Sequence of chain 1.A:
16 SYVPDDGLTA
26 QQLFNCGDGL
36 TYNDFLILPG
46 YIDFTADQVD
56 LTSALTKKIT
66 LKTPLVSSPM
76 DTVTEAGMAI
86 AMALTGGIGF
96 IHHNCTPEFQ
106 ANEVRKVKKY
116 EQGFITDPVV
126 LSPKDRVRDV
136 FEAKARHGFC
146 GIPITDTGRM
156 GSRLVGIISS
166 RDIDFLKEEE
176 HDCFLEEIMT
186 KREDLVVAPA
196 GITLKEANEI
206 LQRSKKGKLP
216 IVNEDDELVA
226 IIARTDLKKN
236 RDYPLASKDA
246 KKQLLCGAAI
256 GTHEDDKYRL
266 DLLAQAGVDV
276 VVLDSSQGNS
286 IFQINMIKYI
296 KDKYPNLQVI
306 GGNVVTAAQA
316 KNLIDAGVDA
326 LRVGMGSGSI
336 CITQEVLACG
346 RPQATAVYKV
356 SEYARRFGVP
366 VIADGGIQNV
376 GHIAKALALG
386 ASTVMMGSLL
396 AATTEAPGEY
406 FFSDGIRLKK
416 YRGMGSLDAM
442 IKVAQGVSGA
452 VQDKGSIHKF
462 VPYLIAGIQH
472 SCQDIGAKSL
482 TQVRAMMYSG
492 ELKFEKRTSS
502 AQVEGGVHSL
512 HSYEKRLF

The small molecule below binds the protein below.
Small molecule (SMILES): O=c1[nH]cnc2c1ncn2[C@@H]1O[C@H](COP(=O)(O)O)[C@@H](O)[C@H]1O

Binding-site contacts:
Ligand atom C2 contacts residue GLN446 of chain 1.A at 3.2 Å.
Ligand atom O1P contacts residue GLY371 of chain 1.A at 2.7 Å (h-bond).
Ligand atom C6 contacts residue GLY420 of chain 1.A at 3.5 Å.
Ligand atom P contacts residue SER334 of chain 1.A at 3.4 Å.
Ligand atom O6 contacts residue GLY420 of chain 1.A at 2.6 Å (h-bond).
Ligand atom C2 contacts residue CYS336 of chain 1.A at 3.5 Å (hydrophobic).
Ligand atom C3' contacts residue SER73 of chain 1.A at 3.2 Å.
Ligand atom C4 contacts residue NAD1 of chain 1.U at 3.6 Å.
Ligand atom O5' contacts residue GLY370 of chain 1.A at 3.4 Å.
Ligand atom O1P contacts residue SER334 of chain 1.A at 2.6 Å (h-bond).
Ligand atom O3' contacts residue ASP369 of chain 1.A at 2.7 Å (salt-bridge).
Ligand atom N1 contacts residue GLN446 of chain 1.A at 3.0 Å (h-bond).
Ligand atom P contacts residue SER393 of chain 1.A at 3.2 Å.
Ligand atom O3P contacts residue SER393 of chain 1.A at 2.3 Å (h-bond).
Ligand atom O5' contacts residue GLY333 of chain 1.A at 3.7 Å.
Ligand atom O3' contacts residue SER73 of chain 1.A at 2.6 Å (h-bond).
Ligand atom C6 contacts residue GLN446 of chain 1.A at 3.7 Å.
Ligand atom O3P contacts residue TYR416 of chain 1.A at 2.9 Å (h-bond).
Ligand atom O2' contacts residue NAD1 of chain 1.U at 2.5 Å (h-bond).
Ligand atom C2 contacts residue NAD1 of chain 1.U at 3.4 Å.
Ligand atom N7 contacts residue GLY418 of chain 1.A at 3.7 Å.
Ligand atom O2P contacts residue GLY392 of chain 1.A at 3.1 Å (h-bond).
Ligand atom O1P contacts residue GLY370 of chain 1.A at 3.4 Å.
Ligand atom O6 contacts residue GLY447 of chain 1.A at 3.4 Å.
Ligand atom O1P contacts residue GLY333 of chain 1.A at 3.2 Å.
Ligand atom N3 contacts residue NAD1 of chain 1.U at 3.0 Å (h-bond).
Ligand atom N3 contacts residue CYS336 of chain 1.A at 3.6 Å.
Ligand atom N7 contacts residue MET419 of chain 1.A at 3.2 Å (h-bond).
Ligand atom N9 contacts residue NAD1 of chain 1.U at 3.7 Å.
Ligand atom O3P contacts residue SER334 of chain 1.A at 2.4 Å (h-bond).
Ligand atom O6 contacts residue GLN446 of chain 1.A at 3.7 Å.
Ligand atom O2P contacts residue SER393 of chain 1.A at 2.5 Å (h-bond).
Ligand atom N7 contacts residue ILE335 of chain 1.A at 3.6 Å.
Ligand atom O2' contacts residue ASP369 of chain 1.A at 2.9 Å (salt-bridge).
Ligand atom O2' contacts residue ARG327 of chain 1.A at 3.3 Å (salt-bridge).
Ligand atom C2' contacts residue NAD1 of chain 1.U at 3.2 Å.
Ligand atom C1' contacts residue NAD1 of chain 1.U at 3.4 Å.
Ligand atom O6 contacts residue MET419 of chain 1.A at 3.2 Å (h-bond).
Ligand atom O6 contacts residue GLY418 of chain 1.A at 3.1 Å.
Ligand atom C5 contacts residue ILE335 of chain 1.A at 3.5 Å (hydrophobic).